Binding-site contacts:
Ligand atom N5 contacts residue PHE283 of chain 1.A at 3.3 Å.
Ligand atom C11 contacts residue ILE246 of chain 1.A at 3.8 Å (hydrophobic).
Ligand atom C11 contacts residue VAL232 of chain 1.A at 3.9 Å (hydrophobic).
Ligand atom BR20 contacts residue ASP228 of chain 1.A at 3.9 Å.
Ligand atom C8 contacts residue TYR247 of chain 1.A at 3.7 Å (hydrophobic).
Ligand atom C8 contacts residue PHE250 of chain 1.A at 3.8 Å (hydrophobic).
Ligand atom C13 contacts residue PHE283 of chain 1.A at 3.6 Å (hydrophobic).
Ligand atom C23 contacts residue LEU189 of chain 1.A at 3.7 Å (hydrophobic).
Ligand atom C13 contacts residue PHE250 of chain 1.A at 4.0 Å (hydrophobic).
Ligand atom C7 contacts residue GLN280 of chain 1.A at 3.4 Å.
Ligand atom C24 contacts residue PHE250 of chain 1.A at 3.9 Å (hydrophobic).
Ligand atom C8 contacts residue GLN280 of chain 1.A at 3.3 Å.
Ligand atom C10 contacts residue MET267 of chain 1.A at 3.6 Å (hydrophobic).
Ligand atom C1 contacts residue PHE283 of chain 1.A at 3.5 Å (hydrophobic).
Ligand atom C8 contacts residue PHE283 of chain 1.A at 3.8 Å (hydrophobic).
Ligand atom C11 contacts residue PHE283 of chain 1.A at 3.5 Å (hydrophobic).
Ligand atom C21 contacts residue PHE250 of chain 1.A at 3.8 Å (hydrophobic).
Ligand atom C10 contacts residue PHE283 of chain 1.A at 3.5 Å (hydrophobic).
Ligand atom N6 contacts residue LEU229 of chain 1.A at 3.7 Å.
Ligand atom C2 contacts residue ILE246 of chain 1.A at 4.0 Å (hydrophobic).
Ligand atom C14 contacts residue LEU229 of chain 1.A at 3.9 Å (hydrophobic).
Ligand atom O15 contacts residue GLN280 of chain 1.A at 2.7 Å (h-bond).
Ligand atom C24 contacts residue HIS79 of chain 1.A at 3.8 Å.
Ligand atom N6 contacts residue TYR78 of chain 1.A at 3.8 Å.
Ligand atom C18 contacts residue PHE283 of chain 1.A at 3.9 Å (hydrophobic).
Ligand atom C19 contacts residue LEU189 of chain 1.A at 4.0 Å (hydrophobic).
Ligand atom C12 contacts residue LEU229 of chain 1.A at 3.7 Å (hydrophobic).
Ligand atom N6 contacts residue ILE246 of chain 1.A at 4.0 Å.
Ligand atom C18 contacts residue MET267 of chain 1.A at 3.7 Å (hydrophobic).
Ligand atom N3 contacts residue PHE283 of chain 1.A at 3.1 Å.
Ligand atom C25 contacts residue HIS79 of chain 1.A at 3.8 Å.
Ligand atom C21 contacts residue ILE246 of chain 1.A at 4.0 Å (hydrophobic).
Ligand atom N3 contacts residue PHE250 of chain 1.A at 4.0 Å.
Ligand atom C2 contacts residue PHE283 of chain 1.A at 3.6 Å (hydrophobic).
Ligand atom C7 contacts residue PHE283 of chain 1.A at 3.9 Å (hydrophobic).
Ligand atom C10 contacts residue PHE250 of chain 1.A at 3.7 Å (hydrophobic).
Ligand atom N5 contacts residue PHE250 of chain 1.A at 3.7 Å.
Ligand atom C14 contacts residue ILE246 of chain 1.A at 3.8 Å (hydrophobic).
Ligand atom C22 contacts residue MET267 of chain 1.A at 4.0 Å (hydrophobic).
Ligand atom N4 contacts residue LEU229 of chain 1.A at 4.0 Å.

This protein binds this small molecule.
Small molecule (SMILES): O=c1ccn(-c2ccncc2)nc1-c1ccnn1-c1cccc(Br)c1

Sequence of chain 1.A:
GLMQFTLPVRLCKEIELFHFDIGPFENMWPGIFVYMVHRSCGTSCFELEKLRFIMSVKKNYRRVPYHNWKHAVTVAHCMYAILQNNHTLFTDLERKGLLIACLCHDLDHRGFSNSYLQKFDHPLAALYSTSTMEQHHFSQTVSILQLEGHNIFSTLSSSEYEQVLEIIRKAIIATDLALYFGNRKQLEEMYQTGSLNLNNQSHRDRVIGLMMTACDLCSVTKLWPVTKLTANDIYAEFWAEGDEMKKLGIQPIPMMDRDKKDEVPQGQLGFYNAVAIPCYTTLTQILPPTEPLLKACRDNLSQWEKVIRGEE